Binding-site contacts:
Ligand atom N6 contacts residue ASP219 of chain 1.A at 2.7 Å (salt-bridge).
Ligand atom C5 contacts residue GLY98 of chain 1.A at 3.4 Å.
Ligand atom C6 contacts residue PHE175 of chain 1.A at 3.8 Å (hydrophobic).
Ligand atom N7 contacts residue THR218 of chain 1.A at 3.6 Å.
Ligand atom N9 contacts residue ALA96 of chain 1.A at 3.7 Å.
Ligand atom N6 contacts residue VAL228 of chain 1.A at 3.8 Å.
Ligand atom N6 contacts residue ASP221 of chain 1.A at 3.0 Å (salt-bridge).
Ligand atom C8 contacts residue GLY98 of chain 1.A at 3.5 Å.
Ligand atom C2 contacts residue PHE175 of chain 1.A at 3.8 Å (hydrophobic).
Ligand atom N1 contacts residue ASP221 of chain 1.A at 3.8 Å.
Ligand atom N1 contacts residue ILE193 of chain 1.A at 3.7 Å.
Ligand atom C2 contacts residue MET195 of chain 1.A at 3.7 Å (hydrophobic).
Ligand atom C6 contacts residue ASP221 of chain 1.A at 3.9 Å.
Ligand atom C4 contacts residue GLY98 of chain 1.A at 4.0 Å.
Ligand atom C2 contacts residue ILE193 of chain 1.A at 3.8 Å (hydrophobic).
Ligand atom N9 contacts residue VAL97 of chain 1.A at 3.9 Å.
Ligand atom N7 contacts residue VAL97 of chain 1.A at 3.5 Å.
Ligand atom N7 contacts residue GLY98 of chain 1.A at 3.1 Å (h-bond).
Ligand atom N9 contacts residue ILE193 of chain 1.A at 4.0 Å.
Ligand atom N7 contacts residue VAL233 of chain 1.A at 3.9 Å.
Ligand atom N3 contacts residue ILE193 of chain 1.A at 3.7 Å.
Ligand atom C8 contacts residue VAL233 of chain 1.A at 3.9 Å (hydrophobic).
Ligand atom C6 contacts residue ILE193 of chain 1.A at 3.8 Å (hydrophobic).
Ligand atom N1 contacts residue PHE175 of chain 1.A at 3.5 Å.
Ligand atom C4 contacts residue ILE193 of chain 1.A at 3.6 Å (hydrophobic).
Ligand atom C6 contacts residue ASP219 of chain 1.A at 3.7 Å.
Ligand atom N6 contacts residue GLY98 of chain 1.A at 3.8 Å.
Ligand atom N3 contacts residue MET195 of chain 1.A at 3.8 Å.
Ligand atom C6 contacts residue GLY98 of chain 1.A at 4.0 Å.
Ligand atom C4 contacts residue PHE175 of chain 1.A at 4.0 Å (hydrophobic).
Ligand atom C8 contacts residue ALA96 of chain 1.A at 4.0 Å (hydrophobic).
Ligand atom N7 contacts residue ASP219 of chain 1.A at 2.6 Å (salt-bridge).
Ligand atom C8 contacts residue ASP219 of chain 1.A at 3.5 Å.
Ligand atom C8 contacts residue THR218 of chain 1.A at 3.5 Å.
Ligand atom N6 contacts residue ILE193 of chain 1.A at 3.9 Å.
Ligand atom N3 contacts residue GLY194 of chain 1.A at 3.5 Å.
Ligand atom C8 contacts residue VAL97 of chain 1.A at 3.5 Å (hydrophobic).
Ligand atom C5 contacts residue PHE175 of chain 1.A at 3.9 Å (hydrophobic).
Ligand atom C5 contacts residue ASP219 of chain 1.A at 3.7 Å.
Ligand atom C5 contacts residue ILE193 of chain 1.A at 3.8 Å (hydrophobic).

Sequence of chain 1.A:
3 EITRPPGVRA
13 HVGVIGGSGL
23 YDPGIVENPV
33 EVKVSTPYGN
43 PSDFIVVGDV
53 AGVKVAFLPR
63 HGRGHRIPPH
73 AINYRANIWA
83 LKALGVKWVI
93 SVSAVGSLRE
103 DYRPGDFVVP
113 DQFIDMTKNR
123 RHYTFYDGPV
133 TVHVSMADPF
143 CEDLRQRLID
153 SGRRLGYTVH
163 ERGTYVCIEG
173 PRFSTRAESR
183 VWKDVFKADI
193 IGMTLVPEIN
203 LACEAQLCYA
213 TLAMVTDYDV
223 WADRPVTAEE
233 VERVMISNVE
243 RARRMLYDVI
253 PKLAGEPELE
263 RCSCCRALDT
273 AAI

The small molecule below binds the protein below.
Small molecule (SMILES): Nc1ncnc2[nH]cnc12